Binding-site contacts:
Ligand atom N2 contacts residue TYR98 of chain 1.C at 4.2 Å.
Ligand atom C22 contacts residue LEU51 of chain 1.C at 3.9 Å (hydrophobic).
Ligand atom N4 contacts residue ASN99 of chain 1.C at 3.1 Å (h-bond).
Ligand atom C25 contacts residue ILE105 of chain 1.C at 3.9 Å (hydrophobic).
Ligand atom C11 contacts residue LEU53 of chain 1.C at 3.6 Å (hydrophobic).
Ligand atom O2 contacts residue TRP40 of chain 1.C at 3.4 Å.
Ligand atom C5 contacts residue PRO41 of chain 1.C at 3.4 Å (hydrophobic).
Ligand atom C21 contacts residue LEU51 of chain 1.C at 3.8 Å (hydrophobic).
Ligand atom C2 contacts residue ILE105 of chain 1.C at 4.2 Å (hydrophobic).
Ligand atom N2 contacts residue ASN99 of chain 1.C at 3.0 Å (h-bond).
Ligand atom C4 contacts residue ASN99 of chain 1.C at 3.8 Å.
Ligand atom C3 contacts residue ASN99 of chain 1.C at 3.7 Å.
Ligand atom C20 contacts residue LEU51 of chain 1.C at 3.8 Å (hydrophobic).
Ligand atom C7 contacts residue ASN99 of chain 1.C at 3.8 Å.
Ligand atom C18 contacts residue PRO41 of chain 1.C at 3.5 Å (hydrophobic).
Ligand atom C17 contacts residue LEU51 of chain 1.C at 4.0 Å (hydrophobic).
Ligand atom C21 contacts residue TRP40 of chain 1.C at 4.1 Å (hydrophobic).
Ligand atom C19 contacts residue TRP40 of chain 1.C at 3.8 Å (hydrophobic).
Ligand atom C24 contacts residue TRP40 of chain 1.C at 3.9 Å (hydrophobic).
Ligand atom C20 contacts residue TRP40 of chain 1.C at 3.5 Å (hydrophobic).
Ligand atom N1 contacts residue VAL46 of chain 1.C at 3.9 Å.
Ligand atom C3 contacts residue ILE105 of chain 1.C at 4.0 Å (hydrophobic).
Ligand atom C18 contacts residue LEU51 of chain 1.C at 4.0 Å (hydrophobic).
Ligand atom N2 contacts residue ILE105 of chain 1.C at 4.0 Å.
Ligand atom C6 contacts residue LEU53 of chain 1.C at 4.2 Å (hydrophobic).
Ligand atom C4 contacts residue ILE105 of chain 1.C at 4.1 Å (hydrophobic).
Ligand atom C19 contacts residue LEU51 of chain 1.C at 3.9 Å (hydrophobic).
Ligand atom C5 contacts residue PHE42 of chain 1.C at 3.7 Å (hydrophobic).
Ligand atom C6 contacts residue ASN99 of chain 1.C at 4.0 Å.
Ligand atom C24 contacts residue ILE105 of chain 1.C at 3.9 Å (hydrophobic).
Ligand atom N1 contacts residue PRO41 of chain 1.C at 3.2 Å (h-bond).
Ligand atom C9 contacts residue LEU53 of chain 1.C at 3.9 Å (hydrophobic).
Ligand atom C10 contacts residue LEU53 of chain 1.C at 3.9 Å (hydrophobic).
Ligand atom C1 contacts residue PRO41 of chain 1.C at 4.2 Å (hydrophobic).
Ligand atom N4 contacts residue TYR98 of chain 1.C at 4.1 Å.
Ligand atom C1 contacts residue VAL46 of chain 1.C at 4.0 Å (hydrophobic).
Ligand atom C2 contacts residue VAL46 of chain 1.C at 3.9 Å (hydrophobic).
Ligand atom O1 contacts residue LEU51 of chain 1.C at 3.3 Å.
Ligand atom C17 contacts residue PRO41 of chain 1.C at 3.8 Å (hydrophobic).
Ligand atom C5 contacts residue VAL46 of chain 1.C at 3.7 Å (hydrophobic).

Sequence of chain 1.C:
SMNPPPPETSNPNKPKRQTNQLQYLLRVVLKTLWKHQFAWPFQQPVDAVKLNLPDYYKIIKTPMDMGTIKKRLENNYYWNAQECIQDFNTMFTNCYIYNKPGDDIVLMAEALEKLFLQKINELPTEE

A small-molecule ligand and the protein it binds are described below.
Small molecule (SMILES): Cc1cnc(Nc2ccc(N3CCN(C)CC3)cc2)nc1Nc1cccc(S(=O)(=O)NC(C)(C)C)c1